Sequence of chain 1.C:
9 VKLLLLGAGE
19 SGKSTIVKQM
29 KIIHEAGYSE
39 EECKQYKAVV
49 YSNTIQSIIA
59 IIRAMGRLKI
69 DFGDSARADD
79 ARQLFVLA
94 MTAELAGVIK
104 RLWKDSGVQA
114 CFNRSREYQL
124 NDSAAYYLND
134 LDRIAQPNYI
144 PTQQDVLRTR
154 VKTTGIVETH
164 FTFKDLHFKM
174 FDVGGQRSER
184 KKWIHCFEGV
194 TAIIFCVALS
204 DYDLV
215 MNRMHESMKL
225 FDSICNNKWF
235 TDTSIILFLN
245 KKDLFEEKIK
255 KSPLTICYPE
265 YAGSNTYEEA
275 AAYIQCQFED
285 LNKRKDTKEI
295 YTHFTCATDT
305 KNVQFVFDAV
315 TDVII

Binding-site contacts:
Ligand atom CD2 contacts residue TRP186 of chain 1.C at 3.6 Å (hydrophobic).
Ligand atom CZ contacts residue ILE187 of chain 1.C at 3.4 Å (hydrophobic).
Ligand atom CD1 contacts residue ILE228 of chain 1.C at 3.6 Å (hydrophobic).
Ligand atom CD1 contacts residue VAL176 of chain 1.C at 3.7 Å (hydrophobic).
Ligand atom CD contacts residue ARG183 of chain 1.C at 2.9 Å.
Ligand atom OE2 contacts residue ARG183 of chain 1.C at 2.8 Å (salt-bridge).
Ligand atom CD1 contacts residue SER227 of chain 1.C at 3.2 Å.
Ligand atom CG contacts residue GLU182 of chain 1.C at 3.2 Å.
Ligand atom CB contacts residue ASN231 of chain 1.C at 3.6 Å.
Ligand atom N contacts residue SER181 of chain 1.C at 2.6 Å (h-bond).
Ligand atom N contacts residue ARG183 of chain 1.C at 3.7 Å.
Ligand atom O contacts residue ASN231 of chain 1.C at 3.4 Å (h-bond).
Ligand atom CZ3 contacts residue ILE228 of chain 1.C at 3.1 Å (hydrophobic).
Ligand atom CE1 contacts residue LYS223 of chain 1.C at 3.6 Å.
Ligand atom CH2 contacts residue ILE228 of chain 1.C at 3.5 Å (hydrophobic).
Ligand atom C contacts residue TRP186 of chain 1.C at 3.6 Å (hydrophobic).
Ligand atom C contacts residue SER181 of chain 1.C at 3.3 Å.
Ligand atom OE1 contacts residue ARG183 of chain 1.C at 2.8 Å (salt-bridge).
Ligand atom CA contacts residue SER181 of chain 1.C at 3.1 Å.
Ligand atom CE1 contacts residue SER227 of chain 1.C at 3.2 Å.
Ligand atom O contacts residue SER181 of chain 1.C at 2.7 Å (h-bond).
Ligand atom OH contacts residue LYS223 of chain 1.C at 3.5 Å.
Ligand atom C contacts residue TRP186 of chain 1.C at 3.6 Å (hydrophobic).
Ligand atom CG1 contacts residue ARG183 of chain 1.C at 3.6 Å.
Ligand atom CG contacts residue TRP186 of chain 1.C at 3.7 Å (hydrophobic).
Ligand atom CB contacts residue PHE190 of chain 1.C at 3.4 Å (hydrophobic).
Ligand atom CD1 contacts residue GLY177 of chain 1.C at 3.2 Å.
Ligand atom O contacts residue TRP186 of chain 1.C at 2.6 Å (h-bond).
Ligand atom CA contacts residue SER181 of chain 1.C at 3.7 Å.
Ligand atom NE1 contacts residue GLY177 of chain 1.C at 2.9 Å (h-bond).
Ligand atom C contacts residue GLU182 of chain 1.C at 3.6 Å.
Ligand atom O contacts residue GLU182 of chain 1.C at 3.0 Å (salt-bridge).
Ligand atom NH1 contacts residue ARG180 of chain 1.C at 3.6 Å.
Ligand atom CD2 contacts residue ASN231 of chain 1.C at 3.4 Å.
Ligand atom CD contacts residue GLU182 of chain 1.C at 3.6 Å.
Ligand atom SD contacts residue SER227 of chain 1.C at 3.7 Å.
Ligand atom O contacts residue ARG180 of chain 1.C at 3.4 Å.
Ligand atom N contacts residue TRP186 of chain 1.C at 3.4 Å.
Ligand atom NH2 contacts residue ARG180 of chain 1.C at 3.3 Å (salt-bridge).
Ligand atom C contacts residue SER181 of chain 1.C at 3.7 Å.

A small-molecule ligand and the protein it binds are described below.
Small molecule (SMILES): CSCC[C@H](NC(=O)[C@H](CC(C)C)NC(=O)[C@H](Cc1ccccc1)NC(=O)[C@H](CC(=O)O)NC(=O)[C@H](Cc1ccc(O)cc1)NC(=O)[C@H](CC1=c2ccccc2=NC1)NC(=O)[C@@H](NC(=O)[C@@H](NC(=O)[C@H](CCCN=C(N)N)NC(=O)[C@@H](N)CO)C(C)C)[C@@H](C)O)C(=O)N[C@@H](CCC(=O)O)C(=O)N[C@H](C=O)CC(=O)O